Binding-site contacts:
Ligand atom C4 contacts residue ASN11 of chain 1.B at 4.2 Å.
Ligand atom C3 contacts residue ASN11 of chain 1.B at 3.8 Å.
Ligand atom C1 contacts residue ASN11 of chain 1.B at 1.4 Å.
Ligand atom O5 contacts residue ASN11 of chain 1.B at 2.4 Å (h-bond).
Ligand atom C5 contacts residue ASN11 of chain 1.B at 3.6 Å.
Ligand atom C7 contacts residue ASN11 of chain 1.B at 3.8 Å.
Ligand atom N2 contacts residue ASN11 of chain 1.B at 2.9 Å (h-bond).
Ligand atom C8 contacts residue LEU36 of chain 1.B at 4.2 Å (hydrophobic).
Ligand atom C8 contacts residue PHE10 of chain 1.B at 3.8 Å (hydrophobic).
Ligand atom O7 contacts residue ASN11 of chain 1.B at 4.2 Å.
Ligand atom C2 contacts residue ASN11 of chain 1.B at 2.5 Å.

A small-molecule ligand and the protein it binds are described below.
Small molecule (SMILES): CC(=O)N[C@H]1[C@H](O[C@H]2[C@H](O)[C@@H](NC(C)=O)CO[C@@H]2CO)O[C@H](CO)[C@@H](O)[C@@H]1O

Sequence of chain 1.B:
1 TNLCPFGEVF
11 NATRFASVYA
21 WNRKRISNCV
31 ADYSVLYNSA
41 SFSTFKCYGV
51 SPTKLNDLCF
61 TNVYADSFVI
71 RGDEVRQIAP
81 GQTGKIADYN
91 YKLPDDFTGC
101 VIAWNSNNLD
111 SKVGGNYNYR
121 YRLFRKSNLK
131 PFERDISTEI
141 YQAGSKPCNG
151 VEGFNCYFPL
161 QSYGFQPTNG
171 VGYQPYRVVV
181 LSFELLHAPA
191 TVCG